Binding-site contacts:
Ligand atom C3 contacts residue ASN54 of chain 1.B at 3.8 Å.
Ligand atom O4 contacts residue GLU35 of chain 1.B at 4.1 Å.
Ligand atom O6 contacts residue ASN36 of chain 1.B at 4.2 Å.
Ligand atom C2 contacts residue ASN37 of chain 1.B at 3.4 Å.
Ligand atom O5 contacts residue ASN37 of chain 1.B at 4.1 Å.
Ligand atom C1 contacts residue ASN37 of chain 1.B at 2.9 Å.
Ligand atom C5 contacts residue ASN36 of chain 1.B at 3.8 Å.
Ligand atom O5 contacts residue ASN54 of chain 1.B at 2.4 Å (h-bond).
Ligand atom C8 contacts residue ASN37 of chain 1.B at 4.1 Å.
Ligand atom C7 contacts residue ASN54 of chain 1.B at 4.1 Å.
Ligand atom C4 contacts residue GLU35 of chain 1.B at 3.9 Å.
Ligand atom C6 contacts residue GLU35 of chain 1.B at 4.1 Å.
Ligand atom C4 contacts residue ASN54 of chain 1.B at 4.3 Å.
Ligand atom N2 contacts residue ASN54 of chain 1.B at 2.9 Å (h-bond).
Ligand atom C5 contacts residue ASN54 of chain 1.B at 3.7 Å.
Ligand atom C3 contacts residue ASN37 of chain 1.B at 4.2 Å.
Ligand atom C1 contacts residue ASN54 of chain 1.B at 1.5 Å.
Ligand atom O5 contacts residue GLU35 of chain 1.B at 3.2 Å (salt-bridge).
Ligand atom C5 contacts residue GLU35 of chain 1.B at 3.0 Å.
Ligand atom O5 contacts residue ASN36 of chain 1.B at 4.0 Å.
Ligand atom C2 contacts residue GLU35 of chain 1.B at 3.9 Å.
Ligand atom C2 contacts residue ASN54 of chain 1.B at 2.5 Å.
Ligand atom N2 contacts residue ASN37 of chain 1.B at 2.8 Å (h-bond).
Ligand atom C6 contacts residue ASN36 of chain 1.B at 3.4 Å.
Ligand atom C3 contacts residue GLU35 of chain 1.B at 3.8 Å.
Ligand atom C1 contacts residue GLU35 of chain 1.B at 3.0 Å.
Ligand atom C7 contacts residue ASN37 of chain 1.B at 3.8 Å.
Ligand atom N2 contacts residue GLU35 of chain 1.B at 4.3 Å.

Sequence of chain 1.B:
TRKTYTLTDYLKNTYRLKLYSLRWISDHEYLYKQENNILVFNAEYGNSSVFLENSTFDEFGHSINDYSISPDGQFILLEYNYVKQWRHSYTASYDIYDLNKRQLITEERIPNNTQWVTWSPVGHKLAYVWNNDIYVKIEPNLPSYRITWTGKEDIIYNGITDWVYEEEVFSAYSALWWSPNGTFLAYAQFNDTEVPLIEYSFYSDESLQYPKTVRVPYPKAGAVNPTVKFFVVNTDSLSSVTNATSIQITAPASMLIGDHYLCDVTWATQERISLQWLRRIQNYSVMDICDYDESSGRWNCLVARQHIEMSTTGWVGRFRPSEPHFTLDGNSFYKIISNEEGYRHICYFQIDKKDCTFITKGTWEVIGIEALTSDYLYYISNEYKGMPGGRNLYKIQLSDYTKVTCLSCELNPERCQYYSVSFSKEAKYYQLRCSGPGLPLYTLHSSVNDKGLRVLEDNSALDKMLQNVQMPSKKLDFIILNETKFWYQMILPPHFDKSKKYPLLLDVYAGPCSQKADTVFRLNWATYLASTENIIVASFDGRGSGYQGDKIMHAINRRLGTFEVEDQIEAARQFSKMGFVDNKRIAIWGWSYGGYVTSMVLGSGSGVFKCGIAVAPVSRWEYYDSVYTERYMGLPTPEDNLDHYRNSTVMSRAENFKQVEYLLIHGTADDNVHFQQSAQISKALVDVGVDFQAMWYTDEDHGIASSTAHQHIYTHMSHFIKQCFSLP

A small-molecule ligand and the protein it binds are described below.
Small molecule (SMILES): CC(=O)N[C@@H]1[C@@H](O)[C@H](O)[C@@H](CO)O[C@H]1O